Sequence of chain 1.F:
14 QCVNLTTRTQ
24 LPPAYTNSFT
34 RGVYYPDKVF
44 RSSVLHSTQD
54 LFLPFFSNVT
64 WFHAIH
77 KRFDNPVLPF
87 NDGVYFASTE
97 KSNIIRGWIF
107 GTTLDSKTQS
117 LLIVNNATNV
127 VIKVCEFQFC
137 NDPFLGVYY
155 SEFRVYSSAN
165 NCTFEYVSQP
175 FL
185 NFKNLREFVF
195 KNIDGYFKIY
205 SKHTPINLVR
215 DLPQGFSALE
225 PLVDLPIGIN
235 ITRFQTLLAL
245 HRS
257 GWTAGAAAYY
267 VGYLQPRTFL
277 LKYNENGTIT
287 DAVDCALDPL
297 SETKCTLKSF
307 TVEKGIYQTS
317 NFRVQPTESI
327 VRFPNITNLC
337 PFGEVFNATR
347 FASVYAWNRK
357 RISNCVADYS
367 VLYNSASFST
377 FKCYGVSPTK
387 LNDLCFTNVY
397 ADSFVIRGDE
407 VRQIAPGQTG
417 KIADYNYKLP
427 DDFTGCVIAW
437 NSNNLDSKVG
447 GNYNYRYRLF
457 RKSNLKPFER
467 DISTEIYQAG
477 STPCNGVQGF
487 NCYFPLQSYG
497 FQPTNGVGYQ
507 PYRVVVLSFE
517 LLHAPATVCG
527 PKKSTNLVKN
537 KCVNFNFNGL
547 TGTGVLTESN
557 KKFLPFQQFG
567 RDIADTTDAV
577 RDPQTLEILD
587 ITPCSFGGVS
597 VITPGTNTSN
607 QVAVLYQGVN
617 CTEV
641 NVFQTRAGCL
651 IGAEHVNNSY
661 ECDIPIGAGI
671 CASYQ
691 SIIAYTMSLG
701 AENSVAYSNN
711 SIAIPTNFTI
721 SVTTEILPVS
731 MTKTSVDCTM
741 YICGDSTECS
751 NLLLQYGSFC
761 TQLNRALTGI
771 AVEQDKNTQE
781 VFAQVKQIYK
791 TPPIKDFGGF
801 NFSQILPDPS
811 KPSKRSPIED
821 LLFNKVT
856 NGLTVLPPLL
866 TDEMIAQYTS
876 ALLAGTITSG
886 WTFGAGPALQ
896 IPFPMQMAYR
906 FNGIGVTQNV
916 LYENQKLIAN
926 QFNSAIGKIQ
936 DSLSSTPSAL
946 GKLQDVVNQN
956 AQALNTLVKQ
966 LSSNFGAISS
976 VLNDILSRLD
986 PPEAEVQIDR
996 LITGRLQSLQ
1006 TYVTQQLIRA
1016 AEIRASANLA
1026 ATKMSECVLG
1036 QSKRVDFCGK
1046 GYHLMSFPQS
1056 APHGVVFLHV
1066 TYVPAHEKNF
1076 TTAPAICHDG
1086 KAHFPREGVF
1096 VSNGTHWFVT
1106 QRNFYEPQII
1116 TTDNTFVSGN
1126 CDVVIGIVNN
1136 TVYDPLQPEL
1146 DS

This small molecule binds to this protein.
Small molecule (SMILES): CC(=O)N[C@H]1[C@H](O[C@H]2[C@H](O)[C@@H](NC(C)=O)CO[C@@H]2CO)O[C@H](CO)[C@@H](O)[C@@H]1O

Binding-site contacts:
Ligand atom O6 contacts residue GLN804 of chain 1.F at 4.3 Å.
Ligand atom C4 contacts residue ASN801 of chain 1.F at 4.2 Å.
Ligand atom C5 contacts residue GLN804 of chain 1.F at 4.3 Å.
Ligand atom C7 contacts residue ASN801 of chain 1.F at 3.6 Å.
Ligand atom C5 contacts residue SER803 of chain 1.F at 3.3 Å.
Ligand atom C6 contacts residue SER803 of chain 1.F at 3.7 Å.
Ligand atom C2 contacts residue ASN801 of chain 1.F at 2.5 Å.
Ligand atom C6 contacts residue GLN804 of chain 1.F at 3.5 Å.
Ligand atom C1 contacts residue SER803 of chain 1.F at 3.6 Å.
Ligand atom O5 contacts residue SER803 of chain 1.F at 3.2 Å (h-bond).
Ligand atom O7 contacts residue ASN801 of chain 1.F at 3.9 Å.
Ligand atom C5 contacts residue ASN801 of chain 1.F at 3.7 Å.
Ligand atom C3 contacts residue ASN801 of chain 1.F at 3.8 Å.
Ligand atom N2 contacts residue ASN801 of chain 1.F at 3.0 Å (h-bond).
Ligand atom O5 contacts residue ASN801 of chain 1.F at 2.4 Å (h-bond).
Ligand atom C1 contacts residue ASN801 of chain 1.F at 1.4 Å.